A protein and the small-molecule ligand that binds it are described below.
Small molecule (SMILES): Nc1ccnc(=O)[nH]1

Binding-site contacts:
Ligand atom C5 contacts residue HIS630 of chain 2.I at 4.3 Å.
Ligand atom C5 contacts residue HIS628 of chain 2.F at 3.9 Å.
Ligand atom N4 contacts residue PRO631 of chain 2.I at 4.4 Å.
Ligand atom O2 contacts residue HIS630 of chain 2.I at 3.5 Å.
Ligand atom N1 contacts residue PHE629 of chain 2.F at 4.2 Å.
Ligand atom C6 contacts residue PHE629 of chain 2.F at 4.0 Å (hydrophobic).
Ligand atom O2 contacts residue HIS628 of chain 2.F at 3.4 Å (h-bond).
Ligand atom N1 contacts residue TRP607 of chain 2.I at 4.5 Å.
Ligand atom N1 contacts residue HIS628 of chain 2.F at 2.3 Å (h-bond).
Ligand atom O2 contacts residue GLY627 of chain 2.F at 3.4 Å.
Ligand atom O2 contacts residue ASP626 of chain 2.F at 3.6 Å (salt-bridge).
Ligand atom C5 contacts residue PHE629 of chain 2.I at 4.0 Å (hydrophobic).
Ligand atom C6 contacts residue HIS628 of chain 2.F at 2.7 Å.
Ligand atom N4 contacts residue HIS630 of chain 2.I at 3.0 Å.
Ligand atom C2 contacts residue HIS628 of chain 2.F at 3.3 Å.
Ligand atom N3 contacts residue HIS630 of chain 2.I at 2.6 Å (h-bond).
Ligand atom C4 contacts residue HIS630 of chain 2.I at 3.2 Å.
Ligand atom N4 contacts residue PHE629 of chain 2.I at 4.4 Å.
Ligand atom C2 contacts residue HIS630 of chain 2.I at 3.2 Å.
Ligand atom C2 contacts residue GLY627 of chain 2.F at 4.1 Å.
Ligand atom C4 contacts residue HIS628 of chain 2.F at 4.5 Å.
Ligand atom N3 contacts residue HIS628 of chain 2.F at 4.3 Å.
Ligand atom N1 contacts residue HIS630 of chain 2.I at 4.2 Å.

Sequence of chain 2.F:
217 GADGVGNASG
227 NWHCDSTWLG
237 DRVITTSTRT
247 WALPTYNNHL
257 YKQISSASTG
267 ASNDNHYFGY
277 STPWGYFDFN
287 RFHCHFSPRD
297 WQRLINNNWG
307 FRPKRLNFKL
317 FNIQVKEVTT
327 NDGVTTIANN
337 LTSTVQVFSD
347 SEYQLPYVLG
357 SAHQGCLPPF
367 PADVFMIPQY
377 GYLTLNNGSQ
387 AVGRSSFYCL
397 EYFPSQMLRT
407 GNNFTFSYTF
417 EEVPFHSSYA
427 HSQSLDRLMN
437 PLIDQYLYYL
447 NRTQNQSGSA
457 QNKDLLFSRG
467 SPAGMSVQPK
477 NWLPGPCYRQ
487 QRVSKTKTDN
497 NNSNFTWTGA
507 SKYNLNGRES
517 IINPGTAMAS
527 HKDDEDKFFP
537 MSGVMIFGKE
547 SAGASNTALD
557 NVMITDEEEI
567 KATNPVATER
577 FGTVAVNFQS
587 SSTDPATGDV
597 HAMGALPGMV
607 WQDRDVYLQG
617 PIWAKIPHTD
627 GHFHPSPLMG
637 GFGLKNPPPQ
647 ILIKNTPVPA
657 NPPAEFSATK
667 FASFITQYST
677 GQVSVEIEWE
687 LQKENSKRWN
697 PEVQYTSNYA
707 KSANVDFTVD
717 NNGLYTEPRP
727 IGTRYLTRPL

Sequence of chain 2.I:
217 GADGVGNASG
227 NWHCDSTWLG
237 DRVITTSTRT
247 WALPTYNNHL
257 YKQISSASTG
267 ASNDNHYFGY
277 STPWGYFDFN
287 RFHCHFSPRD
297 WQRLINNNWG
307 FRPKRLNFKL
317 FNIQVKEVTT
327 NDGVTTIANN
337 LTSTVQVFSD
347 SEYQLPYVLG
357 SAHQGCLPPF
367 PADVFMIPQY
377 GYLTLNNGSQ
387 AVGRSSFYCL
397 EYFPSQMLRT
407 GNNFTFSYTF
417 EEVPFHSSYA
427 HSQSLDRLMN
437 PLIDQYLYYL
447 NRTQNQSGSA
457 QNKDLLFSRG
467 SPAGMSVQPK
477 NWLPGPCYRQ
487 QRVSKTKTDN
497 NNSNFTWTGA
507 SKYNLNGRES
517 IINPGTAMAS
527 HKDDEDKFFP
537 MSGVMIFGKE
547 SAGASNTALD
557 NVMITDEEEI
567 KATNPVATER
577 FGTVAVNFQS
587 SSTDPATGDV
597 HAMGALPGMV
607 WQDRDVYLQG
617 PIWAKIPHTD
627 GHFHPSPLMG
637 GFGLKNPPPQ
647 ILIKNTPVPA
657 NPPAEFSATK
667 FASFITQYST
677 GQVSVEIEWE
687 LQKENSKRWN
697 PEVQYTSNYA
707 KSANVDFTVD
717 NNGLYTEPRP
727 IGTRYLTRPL